A small-molecule ligand and the protein it binds are described below.
Small molecule (SMILES): Nc1ncnc2c1ncn2[C@H]1C[C@H](O)[C@@H](COP(=O)(O)O)O1

Binding-site contacts:
Ligand atom C8 contacts residue HIS630 of chain 3.O at 3.1 Å.
Ligand atom C2 contacts residue PRO631 of chain 3.O at 4.3 Å (hydrophobic).
Ligand atom N1 contacts residue GLY639 of chain 3.O at 3.1 Å (h-bond).
Ligand atom C2' contacts residue PRO419 of chain 3.O at 4.0 Å (hydrophobic).
Ligand atom N1 contacts residue VAL418 of chain 3.O at 3.8 Å.
Ligand atom O2P contacts residue PHE629 of chain 3.O at 3.4 Å (h-bond).
Ligand atom N6 contacts residue VAL418 of chain 3.O at 3.8 Å.
Ligand atom P contacts residue PHE629 of chain 3.O at 4.4 Å.
Ligand atom O2P contacts residue HIS628 of chain 3.O at 3.8 Å.
Ligand atom C1' contacts residue HIS630 of chain 3.O at 3.8 Å.
Ligand atom N6 contacts residue PRO633 of chain 3.O at 4.2 Å.
Ligand atom C2 contacts residue GLY639 of chain 3.O at 3.9 Å.
Ligand atom O4' contacts residue PRO631 of chain 3.O at 4.1 Å.
Ligand atom C8 contacts residue ASP609 of chain 3.O at 4.4 Å.
Ligand atom C6 contacts residue VAL418 of chain 3.O at 4.0 Å (hydrophobic).
Ligand atom C5 contacts residue SER632 of chain 3.O at 4.4 Å.
Ligand atom N6 contacts residue GLY639 of chain 3.O at 2.9 Å (h-bond).
Ligand atom O2P contacts residue PRO631 of chain 3.O at 3.8 Å.
Ligand atom N6 contacts residue PRO631 of chain 3.O at 3.8 Å.
Ligand atom N3 contacts residue PRO419 of chain 3.O at 4.2 Å.
Ligand atom C5 contacts residue PRO419 of chain 3.O at 4.2 Å (hydrophobic).
Ligand atom N1 contacts residue PRO631 of chain 3.O at 3.8 Å.
Ligand atom N9 contacts residue PRO419 of chain 3.O at 4.2 Å.
Ligand atom N1 contacts residue PRO419 of chain 3.O at 4.2 Å.
Ligand atom N6 contacts residue PHE638 of chain 3.O at 3.8 Å.
Ligand atom N7 contacts residue HIS630 of chain 3.O at 3.6 Å.
Ligand atom C6 contacts residue PRO631 of chain 3.O at 3.6 Å (hydrophobic).
Ligand atom C6 contacts residue GLY639 of chain 3.O at 3.8 Å.
Ligand atom C5 contacts residue PRO631 of chain 3.O at 4.1 Å (hydrophobic).
Ligand atom C6 contacts residue PRO419 of chain 3.O at 4.3 Å (hydrophobic).
Ligand atom N7 contacts residue SER632 of chain 3.O at 3.8 Å.
Ligand atom N9 contacts residue HIS630 of chain 3.O at 3.8 Å.
Ligand atom O4' contacts residue HIS630 of chain 3.O at 4.2 Å.
Ligand atom N6 contacts residue SER632 of chain 3.O at 4.0 Å.
Ligand atom N7 contacts residue ASP609 of chain 3.O at 4.1 Å.
Ligand atom C4 contacts residue PRO419 of chain 3.O at 4.0 Å (hydrophobic).
Ligand atom O5' contacts residue PHE629 of chain 3.O at 3.9 Å.
Ligand atom N6 contacts residue GLY637 of chain 3.O at 4.0 Å.
Ligand atom C2 contacts residue PRO419 of chain 3.O at 4.2 Å (hydrophobic).
Ligand atom O5' contacts residue PRO631 of chain 3.O at 4.0 Å.

Sequence of chain 3.O:
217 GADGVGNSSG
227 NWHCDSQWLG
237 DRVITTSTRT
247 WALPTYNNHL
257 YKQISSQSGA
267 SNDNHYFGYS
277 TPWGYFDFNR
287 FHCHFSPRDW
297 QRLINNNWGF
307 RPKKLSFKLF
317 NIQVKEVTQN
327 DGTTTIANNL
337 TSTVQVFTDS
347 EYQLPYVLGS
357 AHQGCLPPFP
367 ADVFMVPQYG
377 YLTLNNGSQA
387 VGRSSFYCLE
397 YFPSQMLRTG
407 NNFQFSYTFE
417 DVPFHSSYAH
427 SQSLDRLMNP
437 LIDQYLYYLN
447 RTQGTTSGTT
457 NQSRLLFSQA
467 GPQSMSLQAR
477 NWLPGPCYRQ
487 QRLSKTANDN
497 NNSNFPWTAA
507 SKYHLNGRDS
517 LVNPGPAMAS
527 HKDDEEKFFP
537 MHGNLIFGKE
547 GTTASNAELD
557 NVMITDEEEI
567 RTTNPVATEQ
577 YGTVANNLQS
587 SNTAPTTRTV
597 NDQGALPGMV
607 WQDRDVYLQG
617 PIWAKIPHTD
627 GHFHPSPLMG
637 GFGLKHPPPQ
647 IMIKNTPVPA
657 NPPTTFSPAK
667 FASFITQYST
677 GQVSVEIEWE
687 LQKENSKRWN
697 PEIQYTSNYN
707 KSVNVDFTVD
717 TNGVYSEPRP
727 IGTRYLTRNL